Sequence of chain 1.B:
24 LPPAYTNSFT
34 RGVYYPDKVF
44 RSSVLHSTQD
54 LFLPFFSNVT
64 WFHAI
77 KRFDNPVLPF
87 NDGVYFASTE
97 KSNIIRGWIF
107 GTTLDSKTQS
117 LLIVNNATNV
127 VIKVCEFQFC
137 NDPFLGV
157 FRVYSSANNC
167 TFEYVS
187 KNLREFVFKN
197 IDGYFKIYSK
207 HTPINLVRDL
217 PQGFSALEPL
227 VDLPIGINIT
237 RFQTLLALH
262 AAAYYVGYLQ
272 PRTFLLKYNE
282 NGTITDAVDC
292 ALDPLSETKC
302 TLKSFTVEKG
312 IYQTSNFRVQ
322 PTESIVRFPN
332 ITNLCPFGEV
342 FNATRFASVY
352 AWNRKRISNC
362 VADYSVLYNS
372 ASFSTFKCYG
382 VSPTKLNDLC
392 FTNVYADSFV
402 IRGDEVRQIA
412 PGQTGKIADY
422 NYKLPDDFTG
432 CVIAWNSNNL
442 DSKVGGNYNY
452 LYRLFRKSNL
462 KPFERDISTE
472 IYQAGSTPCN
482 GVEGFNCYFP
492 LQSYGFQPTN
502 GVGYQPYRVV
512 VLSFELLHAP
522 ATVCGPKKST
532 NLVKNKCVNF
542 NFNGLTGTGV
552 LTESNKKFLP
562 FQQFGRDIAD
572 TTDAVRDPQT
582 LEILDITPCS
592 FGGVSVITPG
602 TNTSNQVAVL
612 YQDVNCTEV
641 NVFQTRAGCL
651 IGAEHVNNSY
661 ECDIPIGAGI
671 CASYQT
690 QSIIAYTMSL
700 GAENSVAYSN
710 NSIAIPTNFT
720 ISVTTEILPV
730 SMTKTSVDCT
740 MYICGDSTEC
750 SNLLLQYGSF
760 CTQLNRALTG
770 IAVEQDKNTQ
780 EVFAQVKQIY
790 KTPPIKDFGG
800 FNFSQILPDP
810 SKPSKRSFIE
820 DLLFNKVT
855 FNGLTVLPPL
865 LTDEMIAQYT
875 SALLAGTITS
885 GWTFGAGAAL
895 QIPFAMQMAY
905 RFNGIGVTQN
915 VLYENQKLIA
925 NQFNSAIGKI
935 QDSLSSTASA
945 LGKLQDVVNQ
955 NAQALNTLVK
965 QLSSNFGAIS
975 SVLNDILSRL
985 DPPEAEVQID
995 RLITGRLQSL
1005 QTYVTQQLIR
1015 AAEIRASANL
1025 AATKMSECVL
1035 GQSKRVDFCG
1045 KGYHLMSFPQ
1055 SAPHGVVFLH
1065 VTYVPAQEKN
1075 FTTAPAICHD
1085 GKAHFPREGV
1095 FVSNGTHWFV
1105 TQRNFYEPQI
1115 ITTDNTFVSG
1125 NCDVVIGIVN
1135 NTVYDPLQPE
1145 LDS

The protein below binds the small molecule below.
Small molecule (SMILES): CC(=O)N[C@@H]1[C@@H](O)[C@H](O)[C@@H](CO)O[C@H]1O

Binding-site contacts:
Ligand atom O7 contacts residue ASN280 of chain 1.B at 3.6 Å.
Ligand atom C1 contacts residue ASN282 of chain 1.B at 1.4 Å.
Ligand atom O7 contacts residue ASN282 of chain 1.B at 4.4 Å.
Ligand atom O7 contacts residue GLU281 of chain 1.B at 3.1 Å (salt-bridge).
Ligand atom N2 contacts residue ASN280 of chain 1.B at 4.5 Å.
Ligand atom C4 contacts residue ASN282 of chain 1.B at 4.2 Å.
Ligand atom C8 contacts residue ASN280 of chain 1.B at 3.5 Å.
Ligand atom C2 contacts residue ASN282 of chain 1.B at 2.5 Å.
Ligand atom C8 contacts residue ASN282 of chain 1.B at 3.8 Å.
Ligand atom C7 contacts residue ASN280 of chain 1.B at 3.6 Å.
Ligand atom N2 contacts residue GLU281 of chain 1.B at 3.6 Å (salt-bridge).
Ligand atom C3 contacts residue ASN282 of chain 1.B at 3.8 Å.
Ligand atom C7 contacts residue GLU281 of chain 1.B at 3.8 Å.
Ligand atom N2 contacts residue ASN282 of chain 1.B at 2.9 Å (h-bond).
Ligand atom C7 contacts residue ASN282 of chain 1.B at 3.6 Å.
Ligand atom O5 contacts residue ASN282 of chain 1.B at 2.4 Å (h-bond).
Ligand atom C5 contacts residue ASN282 of chain 1.B at 3.7 Å.